Binding-site contacts:
Ligand atom O7 contacts residue ASN13 of chain 1.E at 3.2 Å (h-bond).
Ligand atom C2 contacts residue ASN13 of chain 1.E at 2.2 Å.
Ligand atom N2 contacts residue ASN13 of chain 1.E at 3.0 Å (h-bond).
Ligand atom C1 contacts residue ASN13 of chain 1.E at 1.3 Å.
Ligand atom C5 contacts residue ASN13 of chain 1.E at 3.5 Å.
Ligand atom C3 contacts residue ASN13 of chain 1.E at 3.5 Å.
Ligand atom C7 contacts residue ASN13 of chain 1.E at 3.2 Å.
Ligand atom C6 contacts residue ASN13 of chain 1.E at 4.4 Å.
Ligand atom O5 contacts residue ASN13 of chain 1.E at 2.3 Å (h-bond).
Ligand atom C8 contacts residue ASN13 of chain 1.E at 4.3 Å.
Ligand atom C4 contacts residue ASN13 of chain 1.E at 3.7 Å.

Sequence of chain 1.E:
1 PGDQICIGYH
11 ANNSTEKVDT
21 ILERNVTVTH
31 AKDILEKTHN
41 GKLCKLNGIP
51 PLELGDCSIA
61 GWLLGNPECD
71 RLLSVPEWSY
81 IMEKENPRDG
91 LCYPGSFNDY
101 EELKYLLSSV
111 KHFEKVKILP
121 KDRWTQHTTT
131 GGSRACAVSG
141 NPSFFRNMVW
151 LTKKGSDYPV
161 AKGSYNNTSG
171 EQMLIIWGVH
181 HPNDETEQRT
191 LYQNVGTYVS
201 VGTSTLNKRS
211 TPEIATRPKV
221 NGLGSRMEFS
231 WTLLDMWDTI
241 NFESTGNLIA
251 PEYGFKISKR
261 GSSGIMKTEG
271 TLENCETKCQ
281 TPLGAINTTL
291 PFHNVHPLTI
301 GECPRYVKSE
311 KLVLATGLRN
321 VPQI

The small molecule below binds the protein below.
Small molecule (SMILES): CC(=O)N[C@@H]1[C@@H](O)[C@H](O)[C@@H](CO)O[C@H]1O